This small molecule binds to this protein.
Small molecule (SMILES): C[C@H](N)C(=O)N[C@@H](C)C(=O)N1CCC[C@H]1C(=O)N[C@@H](CO)C(=O)N[C@@H](COP(=O)(O)O)C(=O)N[C@@H](CC1=c2ccccc2=NC1)C(=O)N[C@@H](C)C(=O)N[C@H](C=O)CCC(N)=O

Binding-site contacts:
Ligand atom OE1 contacts residue ASN46 of chain 2.A at 3.1 Å (h-bond).
Ligand atom CG contacts residue GLU186 of chain 2.A at 3.6 Å.
Ligand atom CD2 contacts residue TKK1 of chain 2.C at 3.5 Å.
Ligand atom O3P contacts residue ARG133 of chain 2.A at 2.8 Å (salt-bridge).
Ligand atom N contacts residue LEU178 of chain 2.A at 3.4 Å.
Ligand atom C contacts residue LEU178 of chain 2.A at 3.6 Å (hydrophobic).
Ligand atom O1P contacts residue ARG60 of chain 2.A at 2.9 Å (salt-bridge).
Ligand atom NE2 contacts residue VAL50 of chain 2.A at 3.7 Å.
Ligand atom N contacts residue ASN179 of chain 2.A at 2.8 Å (h-bond).
Ligand atom OE1 contacts residue VAL50 of chain 2.A at 3.5 Å.
Ligand atom O contacts residue ASN230 of chain 2.A at 2.8 Å (h-bond).
Ligand atom C contacts residue ASN230 of chain 2.A at 3.6 Å.
Ligand atom NE1 contacts residue TKK1 of chain 2.C at 3.2 Å.
Ligand atom P contacts residue ARG60 of chain 2.A at 3.7 Å.
Ligand atom CB contacts residue ASN179 of chain 2.A at 3.3 Å.
Ligand atom O1P contacts residue ARG133 of chain 2.A at 2.9 Å (salt-bridge).
Ligand atom CE2 contacts residue TKK1 of chain 2.C at 3.5 Å.
Ligand atom O2P contacts residue ARG60 of chain 2.A at 2.9 Å (salt-bridge).
Ligand atom O contacts residue LEU178 of chain 2.A at 3.6 Å.
Ligand atom CG contacts residue TKK1 of chain 2.C at 3.7 Å.
Ligand atom CB contacts residue ASN230 of chain 2.A at 3.5 Å.
Ligand atom C contacts residue ASN230 of chain 2.A at 3.8 Å.
Ligand atom CB contacts residue TRP234 of chain 2.A at 3.7 Å (hydrophobic).
Ligand atom CH2 contacts residue TKK1 of chain 2.C at 3.7 Å.
Ligand atom CD1 contacts residue TKK1 of chain 2.C at 3.4 Å.
Ligand atom CA contacts residue ASN230 of chain 2.A at 3.5 Å.
Ligand atom CB contacts residue ASN230 of chain 2.A at 3.6 Å.
Ligand atom C contacts residue ASN179 of chain 2.A at 3.6 Å.
Ligand atom NE1 contacts residue ILE223 of chain 2.A at 3.8 Å.
Ligand atom O contacts residue VAL182 of chain 2.A at 3.5 Å.
Ligand atom O3P contacts residue TYR134 of chain 2.A at 2.6 Å (h-bond).
Ligand atom N contacts residue ASN230 of chain 2.A at 2.8 Å (h-bond).
Ligand atom CA contacts residue LEU178 of chain 2.A at 3.6 Å (hydrophobic).
Ligand atom CB contacts residue ASN179 of chain 2.A at 3.7 Å.
Ligand atom CA contacts residue ASN179 of chain 2.A at 3.4 Å.
Ligand atom O contacts residue LEU233 of chain 2.A at 3.6 Å.
Ligand atom CD contacts residue VAL50 of chain 2.A at 3.6 Å (hydrophobic).
Ligand atom CA contacts residue ASN230 of chain 2.A at 3.7 Å.
Ligand atom CZ2 contacts residue TKK1 of chain 2.C at 3.4 Å.
Ligand atom CD contacts residue GLU186 of chain 2.A at 3.2 Å.

Sequence of chain 2.A:
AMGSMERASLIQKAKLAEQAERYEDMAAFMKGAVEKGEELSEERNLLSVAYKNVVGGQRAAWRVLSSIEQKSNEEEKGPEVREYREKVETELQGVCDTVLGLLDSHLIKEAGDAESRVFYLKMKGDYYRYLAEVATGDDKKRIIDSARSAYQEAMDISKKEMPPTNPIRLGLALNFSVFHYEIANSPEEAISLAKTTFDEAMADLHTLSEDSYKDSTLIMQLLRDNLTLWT